A small-molecule ligand and the protein it binds are described below.
Small molecule (SMILES): C=CC[C@@H]1/C=C(\C)C[C@H](C)C[C@H](OC)[C@H]2O[C@@](O)(C(=O)C(=O)N3CCCC[C@H]3C(=O)O[C@H](/C(C)=C/[C@@H]3CC[C@@H](O)[C@H](OC)C3)[C@H](C)[C@@H](O)CC1=O)[C@H](C)C[C@@H]2OC

Sequence of chain 1.B:
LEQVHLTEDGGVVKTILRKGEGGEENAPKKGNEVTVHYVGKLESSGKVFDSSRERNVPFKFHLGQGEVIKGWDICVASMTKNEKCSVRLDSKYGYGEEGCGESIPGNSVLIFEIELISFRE

Binding-site contacts:
Ligand atom O12 contacts residue GLY106 of chain 1.B at 3.5 Å.
Ligand atom O3 contacts residue TYR100 of chain 1.A at 2.6 Å (h-bond).
Ligand atom O2 contacts residue ILE74 of chain 1.A at 2.9 Å (h-bond).
Ligand atom C36 contacts residue PHE64 of chain 1.A at 3.6 Å (hydrophobic).
Ligand atom C23 contacts residue ASP55 of chain 1.B at 3.6 Å.
Ligand atom C38 contacts residue ASP55 of chain 1.B at 3.4 Å.
Ligand atom O4 contacts residue PHE117 of chain 1.A at 3.5 Å.
Ligand atom C4 contacts residue TRP77 of chain 1.A at 3.6 Å (hydrophobic).
Ligand atom O5 contacts residue TYR43 of chain 1.A at 3.6 Å.
Ligand atom O12 contacts residue ILE109 of chain 1.B at 3.6 Å (h-bond).
Ligand atom C35 contacts residue ILE109 of chain 1.A at 3.6 Å (hydrophobic).
Ligand atom O4 contacts residue PHE54 of chain 1.A at 3.4 Å.
Ligand atom C11 contacts residue TYR100 of chain 1.A at 3.6 Å (hydrophobic).
Ligand atom C21 contacts residue ASP55 of chain 1.B at 3.6 Å.
Ligand atom O12 contacts residue SER108 of chain 1.B at 3.1 Å (h-bond).
Ligand atom O6 contacts residue ASP55 of chain 1.A at 2.8 Å (salt-bridge).
Ligand atom C8 contacts residue TYR100 of chain 1.A at 3.4 Å (hydrophobic).
Ligand atom C1 contacts residue TYR100 of chain 1.A at 3.5 Å (hydrophobic).
Ligand atom C22 contacts residue ASP55 of chain 1.B at 3.3 Å.
Ligand atom C21 contacts residue TYR43 of chain 1.B at 3.6 Å (hydrophobic).
Ligand atom O10 contacts residue GLU72 of chain 1.A at 3.3 Å (salt-bridge).
Ligand atom O4 contacts residue ASP55 of chain 1.A at 3.4 Å (salt-bridge).
Ligand atom C35 contacts residue TYR100 of chain 1.A at 3.5 Å (hydrophobic).
Ligand atom O4 contacts residue TYR43 of chain 1.A at 3.4 Å.
Ligand atom O2 contacts residue VAL73 of chain 1.A at 3.2 Å.
Ligand atom C45 contacts residue GLY99 of chain 1.A at 3.6 Å.
Ligand atom C10 contacts residue ASP55 of chain 1.A at 3.5 Å.
Ligand atom C36 contacts residue ARG60 of chain 1.A at 3.6 Å.
Ligand atom C33 contacts residue CYS105 of chain 1.B at 3.4 Å (hydrophobic).
Ligand atom C40 contacts residue TRP77 of chain 1.B at 3.6 Å (hydrophobic).
Ligand atom O12 contacts residue CYS105 of chain 1.B at 2.7 Å (h-bond).
Ligand atom C32 contacts residue CYS105 of chain 1.B at 3.5 Å (hydrophobic).
Ligand atom C14 contacts residue ASP55 of chain 1.A at 3.6 Å.
Ligand atom C2 contacts residue TYR100 of chain 1.A at 3.6 Å (hydrophobic).
Ligand atom C3 contacts residue TRP77 of chain 1.A at 3.6 Å (hydrophobic).
Ligand atom O3 contacts residue PHE117 of chain 1.A at 3.6 Å.
Ligand atom C4 contacts residue PHE64 of chain 1.A at 3.5 Å (hydrophobic).
Ligand atom C42 contacts residue TYR100 of chain 1.A at 3.5 Å (hydrophobic).
Ligand atom O5 contacts residue ASP55 of chain 1.A at 3.2 Å (salt-bridge).
Ligand atom C6 contacts residue TYR43 of chain 1.A at 3.6 Å (hydrophobic).

Sequence of chain 1.A:
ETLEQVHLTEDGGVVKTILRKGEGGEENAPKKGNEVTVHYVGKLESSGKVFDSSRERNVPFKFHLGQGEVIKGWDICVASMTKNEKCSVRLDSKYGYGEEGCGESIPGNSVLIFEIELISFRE